A protein and the small-molecule ligand that binds it are described below.
Small molecule (SMILES): CC(=O)N[C@@H]1[C@@H](O)[C@H](O)[C@@H](CO)O[C@H]1O

Sequence of chain 1.B:
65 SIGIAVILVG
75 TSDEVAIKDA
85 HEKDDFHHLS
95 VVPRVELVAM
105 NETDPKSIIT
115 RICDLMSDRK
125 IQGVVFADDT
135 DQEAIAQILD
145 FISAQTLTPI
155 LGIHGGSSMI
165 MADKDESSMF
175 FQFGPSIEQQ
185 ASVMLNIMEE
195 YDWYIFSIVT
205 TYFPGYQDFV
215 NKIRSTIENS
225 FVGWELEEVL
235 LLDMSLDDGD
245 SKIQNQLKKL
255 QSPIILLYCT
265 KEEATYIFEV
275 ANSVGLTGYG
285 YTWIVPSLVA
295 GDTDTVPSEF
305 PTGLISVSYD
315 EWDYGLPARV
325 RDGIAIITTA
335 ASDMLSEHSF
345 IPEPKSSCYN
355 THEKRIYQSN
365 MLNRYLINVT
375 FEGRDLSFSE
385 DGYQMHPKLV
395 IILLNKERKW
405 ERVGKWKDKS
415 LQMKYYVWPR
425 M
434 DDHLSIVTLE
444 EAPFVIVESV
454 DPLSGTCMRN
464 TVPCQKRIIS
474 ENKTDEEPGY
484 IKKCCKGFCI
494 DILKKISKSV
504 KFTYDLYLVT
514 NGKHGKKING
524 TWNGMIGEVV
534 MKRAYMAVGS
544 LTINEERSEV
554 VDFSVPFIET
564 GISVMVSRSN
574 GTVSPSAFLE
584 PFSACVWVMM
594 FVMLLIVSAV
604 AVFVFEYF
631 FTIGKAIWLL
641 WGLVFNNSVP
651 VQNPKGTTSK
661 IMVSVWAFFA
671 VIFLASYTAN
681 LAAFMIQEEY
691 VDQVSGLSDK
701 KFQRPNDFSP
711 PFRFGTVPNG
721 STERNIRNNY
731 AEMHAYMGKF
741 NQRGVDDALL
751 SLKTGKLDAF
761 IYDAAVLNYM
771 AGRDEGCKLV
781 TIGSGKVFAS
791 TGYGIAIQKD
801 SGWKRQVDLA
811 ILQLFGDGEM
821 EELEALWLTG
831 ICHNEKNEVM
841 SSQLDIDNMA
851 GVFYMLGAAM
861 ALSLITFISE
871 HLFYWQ

Binding-site contacts:
Ligand atom C1 contacts residue ASN573 of chain 1.B at 1.4 Å.
Ligand atom C7 contacts residue ASN573 of chain 1.B at 3.3 Å.
Ligand atom C4 contacts residue ASN573 of chain 1.B at 4.2 Å.
Ligand atom O7 contacts residue ASN573 of chain 1.B at 3.4 Å (h-bond).
Ligand atom O5 contacts residue ASN573 of chain 1.B at 2.4 Å (h-bond).
Ligand atom C2 contacts residue ASN573 of chain 1.B at 2.4 Å.
Ligand atom N2 contacts residue ASN573 of chain 1.B at 2.8 Å (h-bond).
Ligand atom C3 contacts residue ASN573 of chain 1.B at 3.8 Å.
Ligand atom C5 contacts residue ASN573 of chain 1.B at 3.7 Å.
Ligand atom C8 contacts residue ASN573 of chain 1.B at 4.4 Å.